A small-molecule ligand and the protein it binds are described below.
Small molecule (SMILES): CC(=O)N[C@@H]1[C@@H](O)[C@H](O)[C@@H](CO)O[C@H]1O

Binding-site contacts:
Ligand atom C1 contacts residue GLY310 of chain 2.C at 4.0 Å.
Ligand atom O6 contacts residue SER41 of chain 2.C at 3.6 Å (h-bond).
Ligand atom C7 contacts residue ASN294 of chain 2.C at 3.6 Å.
Ligand atom N2 contacts residue ASN294 of chain 2.C at 2.9 Å (h-bond).
Ligand atom O6 contacts residue SER311 of chain 2.C at 4.5 Å.
Ligand atom C2 contacts residue ASN294 of chain 2.C at 2.4 Å.
Ligand atom C5 contacts residue SER41 of chain 2.C at 3.9 Å.
Ligand atom C6 contacts residue SER41 of chain 2.C at 4.4 Å.
Ligand atom C4 contacts residue ASN294 of chain 2.C at 4.2 Å.
Ligand atom O5 contacts residue ASN294 of chain 2.C at 2.4 Å (h-bond).
Ligand atom C1 contacts residue SER41 of chain 2.C at 3.9 Å.
Ligand atom C8 contacts residue ASN294 of chain 2.C at 4.0 Å.
Ligand atom C6 contacts residue GLY310 of chain 2.C at 3.7 Å.
Ligand atom C5 contacts residue ASN294 of chain 2.C at 3.7 Å.
Ligand atom O6 contacts residue GLY310 of chain 2.C at 2.6 Å (h-bond).
Ligand atom O5 contacts residue GLY310 of chain 2.C at 3.3 Å.
Ligand atom C5 contacts residue GLY310 of chain 2.C at 4.2 Å.
Ligand atom O7 contacts residue ASN294 of chain 2.C at 3.6 Å (h-bond).
Ligand atom O5 contacts residue SER41 of chain 2.C at 3.7 Å.
Ligand atom C3 contacts residue ASN294 of chain 2.C at 3.8 Å.
Ligand atom C1 contacts residue ASN294 of chain 2.C at 1.4 Å.

Sequence of chain 2.C:
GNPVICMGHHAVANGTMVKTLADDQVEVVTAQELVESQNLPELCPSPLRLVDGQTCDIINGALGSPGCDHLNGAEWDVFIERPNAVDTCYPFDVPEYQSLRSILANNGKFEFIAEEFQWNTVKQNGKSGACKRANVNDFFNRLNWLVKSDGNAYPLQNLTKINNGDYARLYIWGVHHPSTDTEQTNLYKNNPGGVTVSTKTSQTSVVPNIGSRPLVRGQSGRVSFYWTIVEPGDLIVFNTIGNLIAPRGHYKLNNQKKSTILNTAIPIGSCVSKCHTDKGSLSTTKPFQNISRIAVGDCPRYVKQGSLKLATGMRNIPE